Sequence of chain 1.A:
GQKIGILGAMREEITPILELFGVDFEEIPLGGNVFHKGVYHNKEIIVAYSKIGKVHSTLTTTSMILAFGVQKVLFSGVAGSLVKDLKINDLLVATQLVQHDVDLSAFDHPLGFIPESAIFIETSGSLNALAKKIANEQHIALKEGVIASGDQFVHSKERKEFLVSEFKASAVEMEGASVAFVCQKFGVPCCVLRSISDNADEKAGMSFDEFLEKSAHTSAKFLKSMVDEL

Binding-site contacts:
Ligand atom C2' contacts residue MET174 of chain 2.A at 3.6 Å (hydrophobic).
Ligand atom C8 contacts residue GLY80 of chain 2.A at 3.6 Å.
Ligand atom C2' contacts residue GLU175 of chain 2.A at 3.7 Å.
Ligand atom N6 contacts residue ALA200 of chain 2.A at 3.6 Å.
Ligand atom C8' contacts residue ILE52 of chain 2.A at 3.6 Å (hydrophobic).
Ligand atom N3 contacts residue MET174 of chain 2.A at 3.5 Å.
Ligand atom C10 contacts residue VAL78 of chain 2.A at 3.2 Å (hydrophobic).
Ligand atom C3' contacts residue GLU175 of chain 2.A at 3.6 Å.
Ligand atom N3 contacts residue GLU173 of chain 2.A at 3.3 Å.
Ligand atom C6 contacts residue PHE153 of chain 2.A at 3.3 Å (hydrophobic).
Ligand atom C2 contacts residue MET174 of chain 2.A at 3.7 Å (hydrophobic).
Ligand atom C9' contacts residue HIS109 of chain 1.A at 3.7 Å.
Ligand atom C5' contacts residue PHE153 of chain 2.A at 3.5 Å (hydrophobic).
Ligand atom C7' contacts residue PHE107 of chain 1.A at 3.7 Å (hydrophobic).
Ligand atom N7 contacts residue ALA79 of chain 2.A at 3.6 Å.
Ligand atom C7' contacts residue ILE52 of chain 2.A at 3.8 Å (hydrophobic).
Ligand atom O3' contacts residue GLU175 of chain 2.A at 2.7 Å (salt-bridge).
Ligand atom C13 contacts residue PHE208 of chain 2.A at 3.5 Å (hydrophobic).
Ligand atom N6 contacts residue PHE153 of chain 2.A at 3.5 Å.
Ligand atom N1 contacts residue VAL154 of chain 2.A at 3.0 Å (h-bond).
Ligand atom S6' contacts residue LEU104 of chain 1.A at 3.5 Å.
Ligand atom C5 contacts residue PHE153 of chain 2.A at 3.2 Å (hydrophobic).
Ligand atom C14 contacts residue PHE208 of chain 2.A at 3.5 Å (hydrophobic).
Ligand atom N7 contacts residue PHE153 of chain 2.A at 3.5 Å.
Ligand atom C5 contacts residue GLY80 of chain 2.A at 3.7 Å.
Ligand atom N7 contacts residue ASP198 of chain 2.A at 2.7 Å (salt-bridge).
Ligand atom N6 contacts residue VAL154 of chain 2.A at 2.9 Å (h-bond).
Ligand atom O3' contacts residue ILE52 of chain 2.A at 3.5 Å.
Ligand atom C2 contacts residue VAL154 of chain 2.A at 3.8 Å (hydrophobic).
Ligand atom C14 contacts residue PHE107 of chain 1.A at 3.6 Å (hydrophobic).
Ligand atom C8' contacts residue PHE107 of chain 1.A at 3.7 Å (hydrophobic).
Ligand atom C8 contacts residue ALA79 of chain 2.A at 3.5 Å (hydrophobic).
Ligand atom N1 contacts residue PHE153 of chain 2.A at 3.5 Å.
Ligand atom N6 contacts residue ASP198 of chain 2.A at 3.0 Å (salt-bridge).
Ligand atom C8 contacts residue ASP198 of chain 2.A at 3.4 Å.
Ligand atom C8 contacts residue SER197 of chain 2.A at 3.5 Å.
Ligand atom N7 contacts residue GLY80 of chain 2.A at 3.3 Å (h-bond).
Ligand atom C1' contacts residue PHE208 of chain 2.A at 3.6 Å (hydrophobic).
Ligand atom C4 contacts residue VAL172 of chain 2.A at 3.7 Å (hydrophobic).
Ligand atom O3' contacts residue ALA9 of chain 2.A at 3.6 Å.

Sequence of chain 2.A:
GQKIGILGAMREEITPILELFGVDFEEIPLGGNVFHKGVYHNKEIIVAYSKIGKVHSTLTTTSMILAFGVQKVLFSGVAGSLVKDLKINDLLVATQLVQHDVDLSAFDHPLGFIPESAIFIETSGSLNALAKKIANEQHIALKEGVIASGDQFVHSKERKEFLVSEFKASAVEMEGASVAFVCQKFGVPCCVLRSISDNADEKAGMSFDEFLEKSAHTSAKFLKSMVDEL

A protein and the small-molecule ligand that binds it are described below.
Small molecule (SMILES): Nc1ncnc2c(CN3C[C@H](CSc4ccc(Cl)cc4)[C@@H](O)C3)c[nH]c12